This protein binds this small molecule.
Small molecule (SMILES): OC[C@H]1O[C@H](O[C@H]2[C@H](O)[C@@H](O)[C@@H](O[C@H]3[C@H](O)[C@@H](O)[C@@H](O[C@H]4[C@H](O)[C@@H](O)[C@@H](O)O[C@@H]4CO)O[C@@H]3CO)O[C@@H]2CO)[C@H](O)[C@@H](O)[C@@H]1O

Binding-site contacts:
Ligand atom C6 contacts residue TYR16 of chain 1.A at 3.3 Å (hydrophobic).
Ligand atom C6 contacts residue ASP93 of chain 1.A at 3.5 Å.
Ligand atom C1 contacts residue GLY94 of chain 1.A at 3.7 Å.
Ligand atom C3 contacts residue ASP75 of chain 1.A at 3.4 Å.
Ligand atom O2 contacts residue GLN78 of chain 1.A at 3.1 Å (h-bond).
Ligand atom C6 contacts residue GLY19 of chain 1.A at 3.3 Å.
Ligand atom O5 contacts residue GLY19 of chain 1.A at 2.9 Å (h-bond).
Ligand atom O6 contacts residue GLY19 of chain 1.A at 3.4 Å (h-bond).
Ligand atom O6 contacts residue TRP20 of chain 1.A at 3.5 Å.
Ligand atom O3 contacts residue ASP75 of chain 1.A at 2.6 Å (salt-bridge).
Ligand atom C2 contacts residue TYR82 of chain 1.A at 3.8 Å (hydrophobic).
Ligand atom O5 contacts residue TYR16 of chain 1.A at 3.6 Å (h-bond).
Ligand atom C2 contacts residue GLY94 of chain 1.A at 4.3 Å.
Ligand atom C5 contacts residue GLY19 of chain 1.A at 3.7 Å.
Ligand atom O5 contacts residue ASP93 of chain 1.A at 3.2 Å.
Ligand atom C4 contacts residue ASP75 of chain 1.A at 3.8 Å.
Ligand atom O5 contacts residue GLY94 of chain 1.A at 3.4 Å (h-bond).
Ligand atom O6 contacts residue LYS17 of chain 1.A at 3.8 Å.
Ligand atom C6 contacts residue THR18 of chain 1.A at 3.6 Å.
Ligand atom C2 contacts residue TRP20 of chain 1.A at 3.9 Å (hydrophobic).
Ligand atom O6 contacts residue THR18 of chain 1.A at 2.8 Å (h-bond).
Ligand atom C5 contacts residue TYR16 of chain 1.A at 4.1 Å (hydrophobic).
Ligand atom C1 contacts residue ASP75 of chain 1.A at 3.9 Å.
Ligand atom C1 contacts residue GLY19 of chain 1.A at 4.0 Å.
Ligand atom O2 contacts residue TRP20 of chain 1.A at 3.3 Å (h-bond).
Ligand atom C4 contacts residue TRP20 of chain 1.A at 3.9 Å (hydrophobic).
Ligand atom C2 contacts residue ASP75 of chain 1.A at 3.5 Å.
Ligand atom O5 contacts residue ASP75 of chain 1.A at 3.5 Å (salt-bridge).
Ligand atom O6 contacts residue TYR16 of chain 1.A at 2.8 Å (h-bond).
Ligand atom C6 contacts residue LYS17 of chain 1.A at 3.6 Å.
Ligand atom C1 contacts residue ASP93 of chain 1.A at 3.6 Å.
Ligand atom C1 contacts residue THR18 of chain 1.A at 4.0 Å.
Ligand atom O3 contacts residue TRP20 of chain 1.A at 4.2 Å.
Ligand atom O2 contacts residue TYR82 of chain 1.A at 3.8 Å.
Ligand atom O5 contacts residue THR18 of chain 1.A at 3.7 Å.
Ligand atom O2 contacts residue ASP75 of chain 1.A at 3.9 Å.
Ligand atom C1 contacts residue TRP20 of chain 1.A at 3.9 Å (hydrophobic).
Ligand atom O6 contacts residue ASP93 of chain 1.A at 2.6 Å (salt-bridge).
Ligand atom C5 contacts residue ASP93 of chain 1.A at 4.2 Å.
Ligand atom O5 contacts residue TRP20 of chain 1.A at 4.2 Å.

Sequence of chain 1.A:
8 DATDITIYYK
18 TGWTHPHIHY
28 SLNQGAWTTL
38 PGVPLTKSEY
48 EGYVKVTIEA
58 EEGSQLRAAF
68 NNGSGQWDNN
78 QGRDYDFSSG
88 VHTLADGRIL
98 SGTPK